Binding-site contacts:
Ligand atom O6 contacts residue HIS829 of chain 1.B at 3.3 Å.
Ligand atom C5 contacts residue MET1020 of chain 1.A at 4.4 Å (hydrophobic).
Ligand atom C1 contacts residue MAN1 of chain 1.PB at 3.5 Å.
Ligand atom C2 contacts residue ASN826 of chain 1.B at 2.5 Å.
Ligand atom O7 contacts residue TYR824 of chain 1.B at 4.3 Å.
Ligand atom O6 contacts residue ASP922 of chain 1.A at 3.2 Å (salt-bridge).
Ligand atom O5 contacts residue HIS829 of chain 1.B at 4.0 Å.
Ligand atom C6 contacts residue MAN1 of chain 1.PB at 3.2 Å.
Ligand atom O4 contacts residue MAN1 of chain 1.PB at 4.3 Å.
Ligand atom O3 contacts residue VAL959 of chain 1.A at 4.1 Å.
Ligand atom C4 contacts residue ASN826 of chain 1.B at 4.2 Å.
Ligand atom O5 contacts residue MAN1 of chain 1.PB at 2.9 Å (h-bond).
Ligand atom C8 contacts residue VAL959 of chain 1.A at 4.3 Å (hydrophobic).
Ligand atom C5 contacts residue ASN826 of chain 1.B at 3.7 Å.
Ligand atom O5 contacts residue ASN826 of chain 1.B at 2.4 Å (h-bond).
Ligand atom C6 contacts residue MAN1 of chain 1.PB at 4.3 Å.
Ligand atom O2 contacts residue MAN1 of chain 1.PB at 2.5 Å (h-bond).
Ligand atom C5 contacts residue MAN1 of chain 1.PB at 3.6 Å.
Ligand atom O4 contacts residue VAL959 of chain 1.A at 3.5 Å.
Ligand atom O6 contacts residue MAN1 of chain 1.PB at 3.2 Å (h-bond).
Ligand atom C8 contacts residue MET1020 of chain 1.A at 4.2 Å (hydrophobic).
Ligand atom O7 contacts residue ASN826 of chain 1.B at 4.2 Å.
Ligand atom C6 contacts residue HIS829 of chain 1.B at 4.4 Å.
Ligand atom N2 contacts residue TYR824 of chain 1.B at 4.5 Å.
Ligand atom C3 contacts residue VAL959 of chain 1.A at 4.2 Å (hydrophobic).
Ligand atom C8 contacts residue LEU925 of chain 1.A at 4.0 Å (hydrophobic).
Ligand atom C1 contacts residue ASN826 of chain 1.B at 1.4 Å.
Ligand atom C7 contacts residue ASN826 of chain 1.B at 3.2 Å.
Ligand atom C2 contacts residue MAN1 of chain 1.PB at 3.6 Å.
Ligand atom C4 contacts residue VAL959 of chain 1.A at 4.4 Å (hydrophobic).
Ligand atom C6 contacts residue ASP922 of chain 1.A at 4.5 Å.
Ligand atom C4 contacts residue MAN1 of chain 1.PB at 3.6 Å.
Ligand atom C8 contacts residue ASN826 of chain 1.B at 3.2 Å.
Ligand atom N2 contacts residue ASN826 of chain 1.B at 2.9 Å (h-bond).
Ligand atom C6 contacts residue MET1020 of chain 1.A at 3.5 Å (hydrophobic).
Ligand atom O4 contacts residue MAN1 of chain 1.PB at 3.7 Å.
Ligand atom C3 contacts residue ASN826 of chain 1.B at 3.8 Å.

Sequence of chain 1.A:
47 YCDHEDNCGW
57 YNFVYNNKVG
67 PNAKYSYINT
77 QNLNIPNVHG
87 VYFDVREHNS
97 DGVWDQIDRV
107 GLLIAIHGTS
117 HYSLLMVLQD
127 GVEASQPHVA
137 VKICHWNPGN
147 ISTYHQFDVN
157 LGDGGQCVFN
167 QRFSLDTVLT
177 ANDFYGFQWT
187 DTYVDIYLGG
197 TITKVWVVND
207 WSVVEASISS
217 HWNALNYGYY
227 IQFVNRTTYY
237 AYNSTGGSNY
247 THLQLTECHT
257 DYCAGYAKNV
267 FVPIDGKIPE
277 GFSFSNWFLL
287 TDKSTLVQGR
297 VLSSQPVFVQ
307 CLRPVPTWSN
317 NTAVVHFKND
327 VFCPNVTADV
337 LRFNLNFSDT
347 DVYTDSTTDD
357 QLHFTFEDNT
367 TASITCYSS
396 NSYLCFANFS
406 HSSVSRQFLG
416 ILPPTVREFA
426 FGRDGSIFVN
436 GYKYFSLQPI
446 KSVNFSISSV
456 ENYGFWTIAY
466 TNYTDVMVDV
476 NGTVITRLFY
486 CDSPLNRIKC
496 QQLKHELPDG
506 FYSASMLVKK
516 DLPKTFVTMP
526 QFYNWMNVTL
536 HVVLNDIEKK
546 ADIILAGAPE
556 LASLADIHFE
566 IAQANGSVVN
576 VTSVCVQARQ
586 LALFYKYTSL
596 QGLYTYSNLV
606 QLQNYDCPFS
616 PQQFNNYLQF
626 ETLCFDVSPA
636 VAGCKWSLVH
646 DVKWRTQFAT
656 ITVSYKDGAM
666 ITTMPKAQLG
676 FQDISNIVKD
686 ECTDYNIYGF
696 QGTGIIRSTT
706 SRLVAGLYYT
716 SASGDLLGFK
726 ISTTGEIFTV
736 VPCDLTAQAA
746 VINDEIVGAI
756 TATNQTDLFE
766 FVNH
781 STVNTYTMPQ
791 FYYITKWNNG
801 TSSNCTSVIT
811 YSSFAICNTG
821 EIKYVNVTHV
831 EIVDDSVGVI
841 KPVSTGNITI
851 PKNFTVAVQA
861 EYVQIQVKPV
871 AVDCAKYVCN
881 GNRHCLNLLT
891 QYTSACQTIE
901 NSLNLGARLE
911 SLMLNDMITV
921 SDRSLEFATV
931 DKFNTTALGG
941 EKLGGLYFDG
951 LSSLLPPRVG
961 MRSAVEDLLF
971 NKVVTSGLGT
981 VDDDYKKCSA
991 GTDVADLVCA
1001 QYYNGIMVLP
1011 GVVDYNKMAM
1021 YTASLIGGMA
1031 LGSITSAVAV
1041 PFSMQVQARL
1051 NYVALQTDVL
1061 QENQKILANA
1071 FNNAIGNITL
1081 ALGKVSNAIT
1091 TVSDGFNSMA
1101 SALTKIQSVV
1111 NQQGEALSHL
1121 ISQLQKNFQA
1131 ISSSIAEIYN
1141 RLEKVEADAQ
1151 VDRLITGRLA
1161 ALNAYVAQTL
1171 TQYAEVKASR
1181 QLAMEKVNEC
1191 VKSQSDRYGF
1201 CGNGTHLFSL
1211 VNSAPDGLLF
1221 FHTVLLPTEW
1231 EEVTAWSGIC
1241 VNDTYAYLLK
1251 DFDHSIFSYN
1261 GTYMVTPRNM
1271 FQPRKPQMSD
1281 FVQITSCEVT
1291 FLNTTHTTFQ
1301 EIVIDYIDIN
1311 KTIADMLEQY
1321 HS

Sequence of chain 1.B:
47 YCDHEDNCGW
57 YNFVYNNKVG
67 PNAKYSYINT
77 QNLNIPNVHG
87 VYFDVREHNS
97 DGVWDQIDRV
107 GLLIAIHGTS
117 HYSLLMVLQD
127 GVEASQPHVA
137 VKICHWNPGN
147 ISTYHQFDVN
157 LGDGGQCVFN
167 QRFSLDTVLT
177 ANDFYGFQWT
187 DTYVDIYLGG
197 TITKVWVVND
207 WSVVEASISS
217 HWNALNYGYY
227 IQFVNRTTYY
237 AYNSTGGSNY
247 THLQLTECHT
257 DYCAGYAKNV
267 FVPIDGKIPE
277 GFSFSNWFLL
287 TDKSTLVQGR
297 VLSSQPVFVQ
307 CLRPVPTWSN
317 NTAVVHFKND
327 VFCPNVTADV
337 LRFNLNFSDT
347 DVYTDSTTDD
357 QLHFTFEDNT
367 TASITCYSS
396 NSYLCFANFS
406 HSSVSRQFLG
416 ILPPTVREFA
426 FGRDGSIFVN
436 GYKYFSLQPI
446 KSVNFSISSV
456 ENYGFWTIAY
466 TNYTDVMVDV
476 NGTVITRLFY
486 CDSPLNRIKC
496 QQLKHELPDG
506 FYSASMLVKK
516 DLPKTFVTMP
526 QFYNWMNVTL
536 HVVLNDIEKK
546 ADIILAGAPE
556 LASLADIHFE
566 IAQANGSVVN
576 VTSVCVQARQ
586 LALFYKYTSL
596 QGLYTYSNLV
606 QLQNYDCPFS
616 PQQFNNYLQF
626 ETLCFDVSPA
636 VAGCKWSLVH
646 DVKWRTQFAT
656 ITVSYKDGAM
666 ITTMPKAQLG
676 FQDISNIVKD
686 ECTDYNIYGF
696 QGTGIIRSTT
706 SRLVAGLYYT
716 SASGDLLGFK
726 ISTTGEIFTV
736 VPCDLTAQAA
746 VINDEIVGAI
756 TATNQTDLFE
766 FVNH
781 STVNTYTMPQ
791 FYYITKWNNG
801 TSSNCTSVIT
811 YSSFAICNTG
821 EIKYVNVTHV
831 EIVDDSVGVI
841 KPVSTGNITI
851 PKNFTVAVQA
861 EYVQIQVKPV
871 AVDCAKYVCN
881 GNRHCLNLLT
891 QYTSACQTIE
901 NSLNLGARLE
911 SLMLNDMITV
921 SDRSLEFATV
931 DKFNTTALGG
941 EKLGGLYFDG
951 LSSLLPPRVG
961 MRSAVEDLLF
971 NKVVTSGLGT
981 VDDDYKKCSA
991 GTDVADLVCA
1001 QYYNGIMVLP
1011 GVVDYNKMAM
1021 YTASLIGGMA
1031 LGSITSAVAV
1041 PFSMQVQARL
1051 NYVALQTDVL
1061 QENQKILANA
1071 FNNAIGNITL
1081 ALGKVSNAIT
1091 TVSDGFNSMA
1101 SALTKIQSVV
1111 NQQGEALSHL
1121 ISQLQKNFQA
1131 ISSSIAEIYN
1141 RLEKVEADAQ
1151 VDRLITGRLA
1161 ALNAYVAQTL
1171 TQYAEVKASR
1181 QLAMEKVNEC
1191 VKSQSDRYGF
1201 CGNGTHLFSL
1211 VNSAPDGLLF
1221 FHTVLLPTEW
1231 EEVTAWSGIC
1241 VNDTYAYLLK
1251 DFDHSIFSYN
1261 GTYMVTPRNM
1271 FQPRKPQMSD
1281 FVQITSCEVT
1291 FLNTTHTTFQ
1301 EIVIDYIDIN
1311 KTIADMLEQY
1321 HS

A small-molecule ligand and the protein it binds are described below.
Small molecule (SMILES): CC(=O)N[C@H]1[C@H](O[C@H]2[C@H](O)[C@@H](NC(C)=O)CO[C@@H]2CO)O[C@H](CO)[C@@H](O[C@@H]2O[C@H](CO[C@H]3O[C@H](CO)[C@@H](O)[C@H](O)[C@@H]3O)[C@@H](O)[C@H](O)[C@@H]2O)[C@@H]1O